Binding-site contacts:
Ligand atom C7 contacts residue ASN38 of chain 1.C at 3.6 Å.
Ligand atom C5 contacts residue ASN38 of chain 1.C at 3.7 Å.
Ligand atom O6 contacts residue ASN49 of chain 1.D at 4.1 Å.
Ligand atom O5 contacts residue ALA39 of chain 1.C at 4.2 Å.
Ligand atom C4 contacts residue ASN38 of chain 1.C at 4.2 Å.
Ligand atom C6 contacts residue LEU52 of chain 1.D at 3.5 Å (hydrophobic).
Ligand atom O5 contacts residue THR318 of chain 1.C at 3.0 Å (h-bond).
Ligand atom C5 contacts residue THR318 of chain 1.C at 4.2 Å.
Ligand atom O6 contacts residue THR318 of chain 1.C at 3.5 Å.
Ligand atom C6 contacts residue THR318 of chain 1.C at 3.8 Å.
Ligand atom C6 contacts residue THR40 of chain 1.C at 4.3 Å.
Ligand atom O7 contacts residue ASN38 of chain 1.C at 4.0 Å.
Ligand atom C2 contacts residue ASN38 of chain 1.C at 2.4 Å.
Ligand atom C3 contacts residue ASN38 of chain 1.C at 3.7 Å.
Ligand atom C1 contacts residue ASN38 of chain 1.C at 1.4 Å.
Ligand atom C5 contacts residue THR40 of chain 1.C at 4.5 Å.
Ligand atom O6 contacts residue LEU52 of chain 1.D at 3.3 Å.
Ligand atom C1 contacts residue THR318 of chain 1.C at 3.6 Å.
Ligand atom O5 contacts residue ASN38 of chain 1.C at 2.4 Å (h-bond).
Ligand atom C1 contacts residue ALA39 of chain 1.C at 4.1 Å (hydrophobic).
Ligand atom N2 contacts residue ASN38 of chain 1.C at 2.8 Å (h-bond).

This protein binds this small molecule.
Small molecule (SMILES): CC(=O)N[C@@H]1[C@@H](O)[C@H](O)[C@@H](CO)O[C@H]1O

Sequence of chain 1.D:
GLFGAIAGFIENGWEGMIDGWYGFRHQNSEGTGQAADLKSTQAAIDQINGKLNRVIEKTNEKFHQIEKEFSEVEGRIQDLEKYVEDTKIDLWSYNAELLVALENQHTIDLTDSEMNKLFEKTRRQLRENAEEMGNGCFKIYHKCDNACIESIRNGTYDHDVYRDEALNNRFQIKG

Sequence of chain 1.C:
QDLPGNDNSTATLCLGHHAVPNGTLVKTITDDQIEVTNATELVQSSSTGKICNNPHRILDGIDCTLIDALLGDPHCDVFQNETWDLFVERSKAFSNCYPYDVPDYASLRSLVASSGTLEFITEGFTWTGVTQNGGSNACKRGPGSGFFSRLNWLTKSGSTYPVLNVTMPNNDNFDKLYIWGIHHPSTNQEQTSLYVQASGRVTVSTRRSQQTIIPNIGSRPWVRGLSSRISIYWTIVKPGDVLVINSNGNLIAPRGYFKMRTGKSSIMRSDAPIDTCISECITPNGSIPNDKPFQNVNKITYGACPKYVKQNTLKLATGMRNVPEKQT